The protein below binds the small molecule below.
Small molecule (SMILES): CC(=O)N[C@H]1[C@H](O[C@H]2[C@H](O)[C@@H](NC(C)=O)CO[C@@H]2CO[C@@H]2O[C@@H](C)[C@@H](O)[C@@H](O)[C@@H]2O)O[C@H](CO)[C@@H](O[C@@H]2O[C@H](CO)[C@@H](O)[C@H](O)[C@@H]2O)[C@@H]1O

Binding-site contacts:
Ligand atom N2 contacts residue TRP115 of chain 1.C at 3.8 Å.
Ligand atom C3 contacts residue ASN97 of chain 1.C at 3.8 Å.
Ligand atom C1 contacts residue ASN97 of chain 1.C at 1.4 Å.
Ligand atom C2 contacts residue TRP115 of chain 1.C at 4.3 Å (hydrophobic).
Ligand atom C8 contacts residue ASN97 of chain 1.C at 4.4 Å.
Ligand atom O4 contacts residue TRP115 of chain 1.C at 3.8 Å.
Ligand atom C8 contacts residue GLY96 of chain 1.C at 4.1 Å.
Ligand atom O5 contacts residue TRP115 of chain 1.C at 4.4 Å.
Ligand atom C7 contacts residue TRP115 of chain 1.C at 4.3 Å (hydrophobic).
Ligand atom C2 contacts residue ASN97 of chain 1.C at 2.5 Å.
Ligand atom O5 contacts residue ASN97 of chain 1.C at 2.3 Å (h-bond).
Ligand atom C5 contacts residue ASN97 of chain 1.C at 3.6 Å.
Ligand atom C4 contacts residue ASN97 of chain 1.C at 4.2 Å.
Ligand atom C7 contacts residue ASN97 of chain 1.C at 3.1 Å.
Ligand atom O7 contacts residue GLY96 of chain 1.C at 4.5 Å.
Ligand atom C6 contacts residue TRP115 of chain 1.C at 4.4 Å (hydrophobic).
Ligand atom O7 contacts residue ASN97 of chain 1.C at 2.7 Å (h-bond).
Ligand atom O7 contacts residue TRP115 of chain 1.C at 3.7 Å.
Ligand atom C3 contacts residue TRP115 of chain 1.C at 4.1 Å (hydrophobic).
Ligand atom C1 contacts residue TRP115 of chain 1.C at 3.9 Å (hydrophobic).
Ligand atom N2 contacts residue ASN97 of chain 1.C at 3.0 Å (h-bond).
Ligand atom C5 contacts residue TRP115 of chain 1.C at 3.9 Å (hydrophobic).
Ligand atom C8 contacts residue GLU95 of chain 1.C at 4.0 Å.

Sequence of chain 1.C:
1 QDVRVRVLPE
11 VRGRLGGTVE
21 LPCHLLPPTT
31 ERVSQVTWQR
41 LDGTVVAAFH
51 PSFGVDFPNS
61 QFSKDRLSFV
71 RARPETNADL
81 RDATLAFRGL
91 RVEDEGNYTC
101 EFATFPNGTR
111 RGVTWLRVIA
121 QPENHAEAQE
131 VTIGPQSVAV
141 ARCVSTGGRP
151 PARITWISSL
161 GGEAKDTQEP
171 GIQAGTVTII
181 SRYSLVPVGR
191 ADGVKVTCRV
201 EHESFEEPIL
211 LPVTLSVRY